Sequence of chain 1.A:
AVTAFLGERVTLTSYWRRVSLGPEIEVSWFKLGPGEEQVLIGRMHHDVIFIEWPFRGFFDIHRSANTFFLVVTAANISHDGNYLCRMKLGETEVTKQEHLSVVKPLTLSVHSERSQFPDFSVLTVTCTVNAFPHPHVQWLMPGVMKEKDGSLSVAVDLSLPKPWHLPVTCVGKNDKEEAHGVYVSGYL

A protein and the small-molecule ligand that binds it are described below.
Small molecule (SMILES): CC(=O)N[C@H]1[C@H](O[C@H]2[C@H](O)[C@@H](NC(C)=O)CO[C@@H]2CO)O[C@H](CO)[C@@H](O[C@@H]2O[C@H](CO)[C@@H](O)[C@H](O)[C@@H]2O)[C@@H]1O

Binding-site contacts:
Ligand atom O6 contacts residue PHE56 of chain 1.A at 4.0 Å.
Ligand atom N2 contacts residue PRO55 of chain 1.A at 2.8 Å (h-bond).
Ligand atom C7 contacts residue ASN77 of chain 1.A at 3.4 Å.
Ligand atom C4 contacts residue PHE59 of chain 1.A at 3.9 Å (hydrophobic).
Ligand atom O6 contacts residue PHE59 of chain 1.A at 3.7 Å.
Ligand atom O5 contacts residue ASN77 of chain 1.A at 2.4 Å (h-bond).
Ligand atom C5 contacts residue HIS80 of chain 1.A at 3.8 Å.
Ligand atom O7 contacts residue ASN77 of chain 1.A at 3.3 Å (h-bond).
Ligand atom O5 contacts residue PHE59 of chain 1.A at 3.6 Å.
Ligand atom N2 contacts residue ASN77 of chain 1.A at 2.9 Å (h-bond).
Ligand atom C3 contacts residue PRO55 of chain 1.A at 3.6 Å (hydrophobic).
Ligand atom O3 contacts residue PRO55 of chain 1.A at 4.0 Å.
Ligand atom C6 contacts residue HIS80 of chain 1.A at 3.7 Å.
Ligand atom O5 contacts residue SER79 of chain 1.A at 3.7 Å.
Ligand atom C8 contacts residue PRO55 of chain 1.A at 3.7 Å (hydrophobic).
Ligand atom C7 contacts residue PRO55 of chain 1.A at 3.7 Å (hydrophobic).
Ligand atom C1 contacts residue ASN77 of chain 1.A at 1.4 Å.
Ligand atom C5 contacts residue SER79 of chain 1.A at 3.8 Å.
Ligand atom C4 contacts residue ASN77 of chain 1.A at 4.2 Å.
Ligand atom C1 contacts residue PRO55 of chain 1.A at 4.0 Å (hydrophobic).
Ligand atom C5 contacts residue PHE59 of chain 1.A at 4.1 Å (hydrophobic).
Ligand atom C1 contacts residue HIS80 of chain 1.A at 3.8 Å.
Ligand atom C6 contacts residue PHE59 of chain 1.A at 3.5 Å (hydrophobic).
Ligand atom C1 contacts residue SER79 of chain 1.A at 3.4 Å.
Ligand atom C1 contacts residue PHE59 of chain 1.A at 4.1 Å (hydrophobic).
Ligand atom C2 contacts residue PRO55 of chain 1.A at 3.6 Å (hydrophobic).
Ligand atom C8 contacts residue PHE56 of chain 1.A at 3.5 Å (hydrophobic).
Ligand atom O5 contacts residue HIS80 of chain 1.A at 3.0 Å (h-bond).
Ligand atom C2 contacts residue PHE59 of chain 1.A at 4.4 Å (hydrophobic).
Ligand atom O6 contacts residue PHE60 of chain 1.A at 3.6 Å.
Ligand atom C5 contacts residue ASN77 of chain 1.A at 3.7 Å.
Ligand atom C6 contacts residue PRO55 of chain 1.A at 4.4 Å (hydrophobic).
Ligand atom C3 contacts residue ASN77 of chain 1.A at 3.7 Å.
Ligand atom C2 contacts residue ASN77 of chain 1.A at 2.4 Å.
Ligand atom O6 contacts residue HIS80 of chain 1.A at 2.8 Å (h-bond).
Ligand atom O6 contacts residue SER79 of chain 1.A at 4.2 Å.
Ligand atom C8 contacts residue LYS161 of chain 1.A at 4.1 Å.
Ligand atom C8 contacts residue ASP162 of chain 1.A at 4.2 Å.